The protein below binds the small molecule below.
Small molecule (SMILES): CC(C)CN(C[C@@H](O)[C@H](Cc1ccccc1)NC(=O)O[C@H]1CCOC1)S(=O)(=O)c1ccc(N)cc1

Sequence of chain 1.B:
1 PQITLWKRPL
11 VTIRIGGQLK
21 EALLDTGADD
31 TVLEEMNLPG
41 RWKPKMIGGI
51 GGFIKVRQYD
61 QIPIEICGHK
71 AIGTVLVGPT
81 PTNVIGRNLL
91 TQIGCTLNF

Binding-site contacts:
Ligand atom C9 contacts residue GLY27 of chain 1.A at 3.5 Å.
Ligand atom C19 contacts residue ASP30 of chain 1.B at 3.3 Å.
Ligand atom C24 contacts residue ILE50 of chain 1.B at 3.8 Å (hydrophobic).
Ligand atom C6 contacts residue ASP25 of chain 1.A at 3.2 Å.
Ligand atom O4 contacts residue ILE50 of chain 1.A at 3.8 Å.
Ligand atom C14 contacts residue ASP25 of chain 1.A at 3.8 Å.
Ligand atom C18 contacts residue ALA28 of chain 1.B at 3.6 Å (hydrophobic).
Ligand atom N2 contacts residue GLY27 of chain 1.B at 3.8 Å.
Ligand atom O5 contacts residue GLY49 of chain 1.B at 3.3 Å.
Ligand atom O2 contacts residue GLY49 of chain 1.A at 3.8 Å.
Ligand atom C11 contacts residue THR82 of chain 1.B at 3.5 Å.
Ligand atom O2 contacts residue ILE50 of chain 1.B at 3.6 Å.
Ligand atom C7 contacts residue ASP25 of chain 1.B at 3.5 Å.
Ligand atom C14 contacts residue ASP25 of chain 1.B at 3.5 Å.
Ligand atom C2 contacts residue ILE50 of chain 1.B at 3.6 Å (hydrophobic).
Ligand atom O6 contacts residue ASP29 of chain 1.A at 3.2 Å (salt-bridge).
Ligand atom O5 contacts residue GLY48 of chain 1.B at 3.8 Å.
Ligand atom C23 contacts residue ASP25 of chain 1.A at 3.0 Å.
Ligand atom C4 contacts residue GLY48 of chain 1.A at 3.7 Å.
Ligand atom C12 contacts residue ILE50 of chain 1.A at 3.8 Å (hydrophobic).
Ligand atom C19 contacts residue VAL32 of chain 1.B at 3.3 Å (hydrophobic).
Ligand atom O3 contacts residue ALA28 of chain 1.A at 3.8 Å.
Ligand atom O3 contacts residue ASP25 of chain 1.B at 2.6 Å (salt-bridge).
Ligand atom N3 contacts residue ASP30 of chain 1.B at 3.3 Å (salt-bridge).
Ligand atom C20 contacts residue ASP30 of chain 1.B at 3.7 Å.
Ligand atom C2 contacts residue ALA28 of chain 1.A at 3.8 Å (hydrophobic).
Ligand atom C19 contacts residue ALA28 of chain 1.B at 3.6 Å (hydrophobic).
Ligand atom O6 contacts residue ASP30 of chain 1.A at 3.1 Å (salt-bridge).
Ligand atom O5 contacts residue ILE50 of chain 1.A at 3.1 Å.
Ligand atom C14 contacts residue GLY27 of chain 1.B at 3.6 Å.
Ligand atom O3 contacts residue ASP25 of chain 1.A at 2.7 Å (salt-bridge).
Ligand atom O3 contacts residue GLY27 of chain 1.A at 3.5 Å.
Ligand atom C25 contacts residue ASP30 of chain 1.A at 3.4 Å.
Ligand atom C6 contacts residue ASP25 of chain 1.B at 3.5 Å.
Ligand atom O1 contacts residue ALA28 of chain 1.A at 3.7 Å.
Ligand atom C7 contacts residue GLY27 of chain 1.A at 3.8 Å.
Ligand atom C23 contacts residue VAL84 of chain 1.A at 3.3 Å (hydrophobic).
Ligand atom C25 contacts residue VAL32 of chain 1.A at 3.7 Å (hydrophobic).
Ligand atom N1 contacts residue GLY27 of chain 1.A at 3.5 Å (h-bond).
Ligand atom C13 contacts residue THR82 of chain 1.B at 3.3 Å.

Sequence of chain 1.A:
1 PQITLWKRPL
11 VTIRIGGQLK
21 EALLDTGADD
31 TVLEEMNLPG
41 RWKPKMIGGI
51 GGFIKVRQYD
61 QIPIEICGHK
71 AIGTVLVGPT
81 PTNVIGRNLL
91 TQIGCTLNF